Binding-site contacts:
Ligand atom C3 contacts residue LEU11 of chain 1.D at 4.3 Å (hydrophobic).
Ligand atom C5 contacts residue CYS7 of chain 1.D at 4.2 Å (hydrophobic).
Ligand atom C1 contacts residue HIS5 of chain 1.F at 4.2 Å.
Ligand atom O1 contacts residue LEU11 of chain 1.D at 4.3 Å.
Ligand atom O1 contacts residue ILE10 of chain 1.C at 3.5 Å.
Ligand atom C6 contacts residue CYS6 of chain 1.C at 3.3 Å (hydrophobic).
Ligand atom C1 contacts residue CYS6 of chain 1.C at 3.4 Å (hydrophobic).
Ligand atom C3 contacts residue LEU16 of chain 1.C at 4.5 Å (hydrophobic).
Ligand atom C5 contacts residue HIS5 of chain 1.F at 4.1 Å.
Ligand atom C5 contacts residue LEU6 of chain 1.F at 4.0 Å (hydrophobic).
Ligand atom C1 contacts residue CYS11 of chain 1.C at 4.0 Å (hydrophobic).
Ligand atom C5 contacts residue LEU11 of chain 1.D at 3.6 Å (hydrophobic).
Ligand atom C2 contacts residue HIS5 of chain 1.F at 3.9 Å.
Ligand atom C4 contacts residue HIS5 of chain 1.F at 3.7 Å.
Ligand atom C6 contacts residue LEU11 of chain 1.D at 3.5 Å (hydrophobic).
Ligand atom C5 contacts residue HIS10 of chain 1.D at 4.0 Å.
Ligand atom O1 contacts residue CYS6 of chain 1.C at 2.6 Å (h-bond).
Ligand atom C6 contacts residue HIS5 of chain 1.F at 4.4 Å.
Ligand atom O1 contacts residue SER9 of chain 1.C at 3.9 Å.
Ligand atom C4 contacts residue LEU11 of chain 1.D at 4.0 Å (hydrophobic).
Ligand atom C2 contacts residue LEU11 of chain 1.D at 4.1 Å (hydrophobic).
Ligand atom O3 contacts residue HIS5 of chain 1.F at 3.1 Å (h-bond).
Ligand atom C2 contacts residue CYS11 of chain 1.C at 3.8 Å (hydrophobic).
Ligand atom C3 contacts residue ALA14 of chain 1.D at 4.3 Å (hydrophobic).
Ligand atom O1 contacts residue CYS11 of chain 1.C at 2.9 Å (h-bond).
Ligand atom C3 contacts residue HIS5 of chain 1.F at 3.3 Å.
Ligand atom O3 contacts residue ALA14 of chain 1.D at 3.7 Å.
Ligand atom C6 contacts residue CYS7 of chain 1.D at 4.0 Å (hydrophobic).
Ligand atom C4 contacts residue HIS10 of chain 1.D at 4.0 Å.
Ligand atom C1 contacts residue LEU11 of chain 1.D at 3.7 Å (hydrophobic).
Ligand atom C2 contacts residue ILE10 of chain 1.C at 4.3 Å (hydrophobic).
Ligand atom O3 contacts residue LEU16 of chain 1.C at 3.9 Å.
Ligand atom C6 contacts residue VAL2 of chain 1.F at 4.5 Å (hydrophobic).
Ligand atom O1 contacts residue VAL2 of chain 1.F at 4.0 Å.

A small-molecule ligand and the protein it binds are described below.
Small molecule (SMILES): Oc1cccc(O)c1

Sequence of chain 1.C:
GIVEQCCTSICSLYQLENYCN

Sequence of chain 1.F:
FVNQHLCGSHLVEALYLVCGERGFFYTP

Sequence of chain 1.D:
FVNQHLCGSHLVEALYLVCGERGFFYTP